Sequence of chain 1.A:
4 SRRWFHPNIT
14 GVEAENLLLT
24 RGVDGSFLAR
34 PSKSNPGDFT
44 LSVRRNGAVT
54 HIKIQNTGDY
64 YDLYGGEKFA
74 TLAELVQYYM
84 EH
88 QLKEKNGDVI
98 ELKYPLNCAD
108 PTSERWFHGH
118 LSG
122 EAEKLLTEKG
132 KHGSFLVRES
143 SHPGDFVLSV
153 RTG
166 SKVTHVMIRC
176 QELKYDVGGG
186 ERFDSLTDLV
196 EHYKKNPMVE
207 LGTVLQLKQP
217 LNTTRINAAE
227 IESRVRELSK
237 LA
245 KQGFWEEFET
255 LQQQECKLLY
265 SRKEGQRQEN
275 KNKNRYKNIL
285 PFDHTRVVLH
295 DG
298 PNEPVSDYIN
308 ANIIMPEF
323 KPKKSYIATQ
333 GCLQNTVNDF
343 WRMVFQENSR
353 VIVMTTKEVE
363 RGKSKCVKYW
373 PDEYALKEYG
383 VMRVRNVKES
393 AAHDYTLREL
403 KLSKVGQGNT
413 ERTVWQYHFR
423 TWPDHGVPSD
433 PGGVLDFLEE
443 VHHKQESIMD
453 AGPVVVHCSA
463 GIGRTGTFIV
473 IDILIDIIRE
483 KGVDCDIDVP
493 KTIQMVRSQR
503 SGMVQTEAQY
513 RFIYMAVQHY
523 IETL

This small molecule binds to this protein.
Small molecule (SMILES): C[C@@H]1CN(c2ncc(-c3cccc(Cl)c3Cl)c(N)n2)C[C@H](C)N1

Binding-site contacts:
Ligand atom N17 contacts residue GLU251 of chain 1.A at 3.8 Å.
Ligand atom C10 contacts residue LYS493 of chain 1.A at 3.5 Å.
Ligand atom C18 contacts residue THR254 of chain 1.A at 3.8 Å.
Ligand atom C11 contacts residue THR220 of chain 1.A at 3.5 Å.
Ligand atom N17 contacts residue THR220 of chain 1.A at 3.8 Å.
Ligand atom C10 contacts residue ARG112 of chain 1.A at 3.6 Å.
Ligand atom C5 contacts residue THR254 of chain 1.A at 3.4 Å.
Ligand atom N17 contacts residue THR254 of chain 1.A at 3.4 Å.
Ligand atom N19 contacts residue LEU255 of chain 1.A at 3.6 Å (h-bond).
Ligand atom C6 contacts residue THR254 of chain 1.A at 3.7 Å.
Ligand atom C22 contacts residue HIS115 of chain 1.A at 3.6 Å.
Ligand atom C16 contacts residue THR220 of chain 1.A at 3.9 Å.
Ligand atom CL2 contacts residue THR254 of chain 1.A at 3.3 Å.
Ligand atom CL1 contacts residue GLN496 of chain 1.A at 3.5 Å.
Ligand atom CL2 contacts residue GLN258 of chain 1.A at 3.6 Å.
Ligand atom CL1 contacts residue LEU255 of chain 1.A at 3.7 Å.
Ligand atom CL2 contacts residue ARG112 of chain 1.A at 3.7 Å.
Ligand atom C16 contacts residue THR254 of chain 1.A at 3.6 Å.
Ligand atom C11 contacts residue ARG112 of chain 1.A at 3.6 Å.
Ligand atom C14 contacts residue ARG112 of chain 1.A at 3.7 Å.
Ligand atom C23 contacts residue THR254 of chain 1.A at 3.7 Å.
Ligand atom C7 contacts residue ARG112 of chain 1.A at 3.8 Å.
Ligand atom C9 contacts residue LYS493 of chain 1.A at 3.8 Å.
Ligand atom C3 contacts residue PHE114 of chain 1.A at 3.7 Å (hydrophobic).
Ligand atom C10 contacts residue PRO492 of chain 1.A at 3.8 Å (hydrophobic).
Ligand atom CL2 contacts residue LEU255 of chain 1.A at 3.4 Å.
Ligand atom C11 contacts residue PRO492 of chain 1.A at 3.6 Å (hydrophobic).
Ligand atom C22 contacts residue PHE114 of chain 1.A at 3.2 Å (hydrophobic).
Ligand atom C9 contacts residue PRO492 of chain 1.A at 3.8 Å (hydrophobic).
Ligand atom C2 contacts residue ARG112 of chain 1.A at 3.6 Å.
Ligand atom C18 contacts residue THR220 of chain 1.A at 3.8 Å.
Ligand atom C2 contacts residue THR219 of chain 1.A at 3.4 Å.
Ligand atom N19 contacts residue PRO492 of chain 1.A at 3.5 Å.
Ligand atom C9 contacts residue ARG112 of chain 1.A at 3.7 Å.
Ligand atom C23 contacts residue GLU250 of chain 1.A at 3.6 Å.
Ligand atom N19 contacts residue GLU251 of chain 1.A at 3.0 Å (salt-bridge).
Ligand atom CL1 contacts residue GLN258 of chain 1.A at 3.6 Å.
Ligand atom C12 contacts residue PRO492 of chain 1.A at 3.8 Å (hydrophobic).
Ligand atom C8 contacts residue ARG112 of chain 1.A at 3.5 Å.
Ligand atom C3 contacts residue ARG112 of chain 1.A at 3.7 Å.